Sequence of chain 1.B:
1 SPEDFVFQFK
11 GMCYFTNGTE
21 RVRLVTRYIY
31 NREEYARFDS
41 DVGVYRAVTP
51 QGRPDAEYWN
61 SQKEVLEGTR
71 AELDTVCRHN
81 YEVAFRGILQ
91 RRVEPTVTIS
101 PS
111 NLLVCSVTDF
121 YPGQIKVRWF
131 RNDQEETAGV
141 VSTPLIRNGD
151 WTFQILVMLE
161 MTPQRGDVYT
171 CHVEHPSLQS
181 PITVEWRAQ

This protein binds this small molecule.
Small molecule (SMILES): CC(=O)N[C@@H]1[C@@H](O)[C@H](O)[C@@H](CO)O[C@H]1O

Binding-site contacts:
Ligand atom C7 contacts residue ASN81 of chain 1.A at 2.7 Å.
Ligand atom C1 contacts residue ASN81 of chain 1.A at 1.4 Å.
Ligand atom C3 contacts residue ASN81 of chain 1.A at 3.8 Å.
Ligand atom C6 contacts residue SER23 of chain 1.C at 4.3 Å.
Ligand atom O7 contacts residue ASN81 of chain 1.A at 2.9 Å (h-bond).
Ligand atom C8 contacts residue TYR80 of chain 1.A at 4.3 Å (hydrophobic).
Ligand atom O7 contacts residue ARG79 of chain 1.A at 3.4 Å (salt-bridge).
Ligand atom O7 contacts residue GLN51 of chain 1.B at 3.9 Å.
Ligand atom C2 contacts residue ASN81 of chain 1.A at 2.5 Å.
Ligand atom O5 contacts residue ASN81 of chain 1.A at 2.4 Å (h-bond).
Ligand atom C4 contacts residue ASN81 of chain 1.A at 4.2 Å.
Ligand atom O5 contacts residue SER23 of chain 1.C at 4.4 Å.
Ligand atom C5 contacts residue ASN81 of chain 1.A at 3.7 Å.
Ligand atom O7 contacts residue TYR80 of chain 1.A at 4.1 Å.
Ligand atom N2 contacts residue ASN81 of chain 1.A at 2.9 Å (h-bond).
Ligand atom C8 contacts residue ASN81 of chain 1.A at 3.2 Å.

Sequence of chain 1.C:
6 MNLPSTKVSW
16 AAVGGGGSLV

Sequence of chain 1.A:
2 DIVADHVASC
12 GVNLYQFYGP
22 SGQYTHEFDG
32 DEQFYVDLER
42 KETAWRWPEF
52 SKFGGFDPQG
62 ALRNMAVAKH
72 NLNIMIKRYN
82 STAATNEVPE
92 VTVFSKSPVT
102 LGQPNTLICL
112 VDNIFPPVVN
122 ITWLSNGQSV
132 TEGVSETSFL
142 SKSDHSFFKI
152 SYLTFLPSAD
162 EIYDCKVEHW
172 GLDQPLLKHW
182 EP